A protein and the small-molecule ligand that binds it are described below.
Small molecule (SMILES): Nc1ccn([C@H]2C[C@H](O)[C@@H](COP(=O)(O)O)O2)c(=O)n1

Binding-site contacts:
Ligand atom C1' contacts residue LYS682 of chain 19.A at 4.5 Å.
Ligand atom C6 contacts residue TRP201 of chain 19.A at 3.5 Å (hydrophobic).
Ligand atom N4 contacts residue ASP199 of chain 19.A at 4.0 Å.
Ligand atom C5 contacts residue TRP201 of chain 19.A at 3.4 Å (hydrophobic).
Ligand atom O4' contacts residue TRP201 of chain 19.A at 4.5 Å.
Ligand atom C4 contacts residue TRP201 of chain 19.A at 3.3 Å (hydrophobic).
Ligand atom O3' contacts residue LYS682 of chain 19.A at 3.1 Å (salt-bridge).
Ligand atom O5' contacts residue TRP201 of chain 19.A at 3.6 Å.
Ligand atom N4 contacts residue TRP201 of chain 19.A at 3.8 Å.
Ligand atom N3 contacts residue TRP201 of chain 19.A at 3.6 Å.
Ligand atom C2' contacts residue TRP201 of chain 19.A at 3.7 Å (hydrophobic).
Ligand atom C3' contacts residue TRP201 of chain 19.A at 4.1 Å (hydrophobic).
Ligand atom C2' contacts residue LYS682 of chain 19.A at 3.6 Å.
Ligand atom C5' contacts residue TRP201 of chain 19.A at 3.5 Å (hydrophobic).
Ligand atom C3' contacts residue LYS682 of chain 19.A at 3.8 Å.
Ligand atom C4' contacts residue TRP201 of chain 19.A at 4.3 Å (hydrophobic).
Ligand atom C1' contacts residue TRP201 of chain 19.A at 4.5 Å (hydrophobic).
Ligand atom O2 contacts residue LYS682 of chain 19.A at 4.2 Å.
Ligand atom O2 contacts residue LEU197 of chain 19.A at 4.0 Å.
Ligand atom N1 contacts residue TRP201 of chain 19.A at 4.0 Å.
Ligand atom O2 contacts residue TRP201 of chain 19.A at 4.3 Å.
Ligand atom OP1 contacts residue PRO423 of chain 19.A at 3.6 Å.
Ligand atom N4 contacts residue GLY198 of chain 19.A at 3.8 Å.
Ligand atom C2 contacts residue TRP201 of chain 19.A at 3.9 Å (hydrophobic).

Sequence of chain 19.A:
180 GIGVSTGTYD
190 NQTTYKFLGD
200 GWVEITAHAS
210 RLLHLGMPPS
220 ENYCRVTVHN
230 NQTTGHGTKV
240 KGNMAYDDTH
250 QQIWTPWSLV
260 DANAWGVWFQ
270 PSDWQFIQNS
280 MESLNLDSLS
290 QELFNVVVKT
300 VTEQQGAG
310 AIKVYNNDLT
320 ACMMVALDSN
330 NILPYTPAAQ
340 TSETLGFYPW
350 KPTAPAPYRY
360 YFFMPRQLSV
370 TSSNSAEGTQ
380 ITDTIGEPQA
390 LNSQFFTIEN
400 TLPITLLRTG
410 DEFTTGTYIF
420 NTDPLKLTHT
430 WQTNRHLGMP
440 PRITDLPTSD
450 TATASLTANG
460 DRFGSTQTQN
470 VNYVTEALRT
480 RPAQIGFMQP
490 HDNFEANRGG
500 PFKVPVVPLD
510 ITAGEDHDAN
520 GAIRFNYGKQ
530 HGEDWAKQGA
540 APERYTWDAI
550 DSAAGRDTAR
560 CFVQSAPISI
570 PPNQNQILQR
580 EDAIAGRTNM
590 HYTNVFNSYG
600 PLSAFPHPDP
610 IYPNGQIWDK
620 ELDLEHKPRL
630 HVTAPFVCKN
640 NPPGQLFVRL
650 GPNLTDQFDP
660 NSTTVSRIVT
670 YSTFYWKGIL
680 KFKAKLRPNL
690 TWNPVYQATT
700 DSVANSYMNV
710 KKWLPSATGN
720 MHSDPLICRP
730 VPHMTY